A protein and the small-molecule ligand that binds it are described below.
Small molecule (SMILES): Cn1cc[nH]c1=S

Binding-site contacts:
Ligand atom C1A contacts residue FAD1 of chain 1.N at 3.8 Å.
Ligand atom N3 contacts residue FAD1 of chain 1.N at 3.8 Å.
Ligand atom N1 contacts residue FAD1 of chain 1.N at 4.0 Å.
Ligand atom N3 contacts residue SER223 of chain 1.C at 4.3 Å.
Ligand atom C1A contacts residue TYR290 of chain 1.C at 3.9 Å (hydrophobic).
Ligand atom S2 contacts residue PEO1 of chain 1.M at 3.5 Å (h-bond).
Ligand atom C4 contacts residue FAD1 of chain 1.N at 4.0 Å.
Ligand atom S2 contacts residue ASN91 of chain 1.C at 4.5 Å.
Ligand atom C3A contacts residue SER223 of chain 1.C at 4.0 Å.
Ligand atom C4 contacts residue SER223 of chain 1.C at 3.9 Å.
Ligand atom C1A contacts residue TYR176 of chain 1.C at 4.0 Å (hydrophobic).
Ligand atom S2 contacts residue TYR176 of chain 1.C at 4.2 Å.
Ligand atom C4 contacts residue SER222 of chain 1.C at 4.2 Å.
Ligand atom C3A contacts residue FAD1 of chain 1.N at 3.8 Å.
Ligand atom C4 contacts residue ASN91 of chain 1.C at 4.5 Å.
Ligand atom C2 contacts residue TYR176 of chain 1.C at 4.2 Å (hydrophobic).
Ligand atom S2 contacts residue FAD1 of chain 1.N at 3.6 Å.
Ligand atom N1 contacts residue TYR176 of chain 1.C at 3.3 Å.
Ligand atom C2 contacts residue FAD1 of chain 1.N at 3.9 Å.

Sequence of chain 1.C:
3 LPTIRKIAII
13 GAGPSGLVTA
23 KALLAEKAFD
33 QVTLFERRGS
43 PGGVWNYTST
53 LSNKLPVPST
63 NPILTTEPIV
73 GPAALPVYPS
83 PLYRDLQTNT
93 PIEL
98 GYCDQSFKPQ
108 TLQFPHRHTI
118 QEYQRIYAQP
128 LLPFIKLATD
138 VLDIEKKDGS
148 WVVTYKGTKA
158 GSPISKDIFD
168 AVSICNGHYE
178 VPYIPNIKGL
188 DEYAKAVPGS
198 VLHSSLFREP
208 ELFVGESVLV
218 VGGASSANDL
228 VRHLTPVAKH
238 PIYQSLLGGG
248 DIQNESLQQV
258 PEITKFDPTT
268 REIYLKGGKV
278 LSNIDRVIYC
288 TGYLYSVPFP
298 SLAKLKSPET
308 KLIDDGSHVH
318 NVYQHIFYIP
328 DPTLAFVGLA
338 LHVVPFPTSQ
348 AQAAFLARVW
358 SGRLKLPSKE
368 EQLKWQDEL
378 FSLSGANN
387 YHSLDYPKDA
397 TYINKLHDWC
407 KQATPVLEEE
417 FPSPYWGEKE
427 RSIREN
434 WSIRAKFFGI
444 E